The small molecule below binds the protein below.
Small molecule (SMILES): CC(=O)N[C@H]1[C@H](O[C@H]2[C@H](O)[C@@H](NC(C)=O)CO[C@@H]2CO)O[C@H](CO)[C@@H](O[C@@H]2O[C@H](CO)[C@@H](O)[C@H](O)[C@@H]2O)[C@@H]1O

Sequence of chain 29.F:
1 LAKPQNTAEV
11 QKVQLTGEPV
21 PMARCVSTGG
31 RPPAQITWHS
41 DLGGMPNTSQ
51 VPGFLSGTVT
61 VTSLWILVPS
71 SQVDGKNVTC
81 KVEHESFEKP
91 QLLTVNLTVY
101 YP

Binding-site contacts:
Ligand atom C2 contacts residue ASN96 of chain 29.F at 2.6 Å.
Ligand atom O7 contacts residue ASN96 of chain 29.F at 3.4 Å (h-bond).
Ligand atom C3 contacts residue ASN96 of chain 29.F at 3.8 Å.
Ligand atom C7 contacts residue ASN96 of chain 29.F at 3.5 Å.
Ligand atom C8 contacts residue NAG1 of chain 29.K at 4.3 Å.
Ligand atom C7 contacts residue ASN77 of chain 29.F at 3.8 Å.
Ligand atom O7 contacts residue NAG1 of chain 29.K at 3.4 Å.
Ligand atom O5 contacts residue ASN96 of chain 29.F at 2.2 Å (h-bond).
Ligand atom C1 contacts residue GLY75 of chain 29.F at 3.9 Å.
Ligand atom N2 contacts residue ASN96 of chain 29.F at 3.1 Å (h-bond).
Ligand atom C7 contacts residue GLY75 of chain 29.F at 2.9 Å.
Ligand atom C8 contacts residue ASN77 of chain 29.F at 3.7 Å.
Ligand atom C5 contacts residue ASN96 of chain 29.F at 3.5 Å.
Ligand atom C8 contacts residue LYS76 of chain 29.F at 4.0 Å.
Ligand atom O7 contacts residue ASN77 of chain 29.F at 3.4 Å (h-bond).
Ligand atom C8 contacts residue GLY75 of chain 29.F at 2.5 Å.
Ligand atom C2 contacts residue GLY75 of chain 29.F at 3.8 Å.
Ligand atom C1 contacts residue ASN96 of chain 29.F at 1.4 Å.
Ligand atom C3 contacts residue GLY75 of chain 29.F at 4.4 Å.
Ligand atom C7 contacts residue NAG1 of chain 29.K at 4.3 Å.
Ligand atom C4 contacts residue ASN96 of chain 29.F at 4.2 Å.
Ligand atom O7 contacts residue GLY75 of chain 29.F at 4.0 Å.
Ligand atom N2 contacts residue GLY75 of chain 29.F at 2.6 Å (h-bond).